Binding-site contacts:
Ligand atom C3 contacts residue PRO31 of chain 41.B at 4.1 Å (hydrophobic).
Ligand atom C3 contacts residue ASN70 of chain 41.B at 3.8 Å.
Ligand atom C5 contacts residue ASN70 of chain 41.B at 3.7 Å.
Ligand atom C8 contacts residue ASN70 of chain 41.B at 3.9 Å.
Ligand atom C7 contacts residue ASN70 of chain 41.B at 3.4 Å.
Ligand atom O5 contacts residue ARG33 of chain 41.B at 4.3 Å.
Ligand atom C5 contacts residue ARG33 of chain 41.B at 3.9 Å.
Ligand atom O5 contacts residue ASN70 of chain 41.B at 2.4 Å (h-bond).
Ligand atom O7 contacts residue PRO31 of chain 41.B at 3.0 Å (h-bond).
Ligand atom C7 contacts residue PRO31 of chain 41.B at 3.2 Å (hydrophobic).
Ligand atom O7 contacts residue ASN70 of chain 41.B at 3.5 Å (h-bond).
Ligand atom C1 contacts residue ASN70 of chain 41.B at 1.4 Å.
Ligand atom O7 contacts residue SER71 of chain 41.B at 4.4 Å.
Ligand atom O6 contacts residue ARG33 of chain 41.B at 3.0 Å (salt-bridge).
Ligand atom C1 contacts residue ARG33 of chain 41.B at 4.1 Å.
Ligand atom N2 contacts residue ASN32 of chain 41.B at 4.2 Å.
Ligand atom N2 contacts residue ASN70 of chain 41.B at 2.9 Å (h-bond).
Ligand atom O3 contacts residue PRO31 of chain 41.B at 4.2 Å.
Ligand atom C6 contacts residue ARG33 of chain 41.B at 3.7 Å.
Ligand atom C2 contacts residue PRO31 of chain 41.B at 4.0 Å (hydrophobic).
Ligand atom N2 contacts residue PRO31 of chain 41.B at 2.8 Å (h-bond).
Ligand atom C4 contacts residue ASN70 of chain 41.B at 4.2 Å.
Ligand atom C2 contacts residue ASN70 of chain 41.B at 2.5 Å.

A small-molecule ligand and the protein it binds are described below.
Small molecule (SMILES): CC(=O)N[C@@H]1[C@@H](O)[C@H](O)[C@@H](CO)O[C@H]1O

Sequence of chain 41.B:
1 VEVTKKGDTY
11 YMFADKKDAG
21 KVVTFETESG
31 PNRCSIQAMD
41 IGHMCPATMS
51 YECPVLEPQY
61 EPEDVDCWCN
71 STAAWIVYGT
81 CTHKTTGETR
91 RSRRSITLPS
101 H